Sequence of chain 1.A:
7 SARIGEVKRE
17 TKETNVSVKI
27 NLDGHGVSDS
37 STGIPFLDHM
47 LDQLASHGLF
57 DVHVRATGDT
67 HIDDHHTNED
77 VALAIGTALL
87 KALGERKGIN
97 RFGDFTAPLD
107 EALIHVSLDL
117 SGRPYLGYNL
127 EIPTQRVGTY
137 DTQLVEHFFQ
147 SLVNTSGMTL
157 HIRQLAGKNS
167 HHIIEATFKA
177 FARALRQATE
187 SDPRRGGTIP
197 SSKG

Sequence of chain 6.A:
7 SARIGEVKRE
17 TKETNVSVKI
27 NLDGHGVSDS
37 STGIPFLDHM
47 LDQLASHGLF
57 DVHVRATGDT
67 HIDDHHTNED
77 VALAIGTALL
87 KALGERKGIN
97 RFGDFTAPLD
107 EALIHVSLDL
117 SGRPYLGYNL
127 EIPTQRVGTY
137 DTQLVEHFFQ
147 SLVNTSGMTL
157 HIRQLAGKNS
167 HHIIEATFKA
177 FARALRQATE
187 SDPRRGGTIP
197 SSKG

Binding-site contacts:
Ligand atom O13 contacts residue GLU171 of chain 6.A at 2.7 Å (salt-bridge).
Ligand atom C8 contacts residue 5DL1 of chain 4.D at 0.3 Å.
Ligand atom C5 contacts residue 5DL1 of chain 4.D at 0.3 Å.
Ligand atom O12 contacts residue ARG119 of chain 4.A at 2.9 Å (salt-bridge).
Ligand atom C3 contacts residue MN1 of chain 4.C at 3.2 Å.
Ligand atom C3 contacts residue EDO1 of chain 1.J at 2.9 Å.
Ligand atom C7 contacts residue GLU171 of chain 6.A at 3.0 Å.
Ligand atom N2 contacts residue 5DL1 of chain 4.D at 0.8 Å (h-bond).
Ligand atom N1 contacts residue HIS72 of chain 1.A at 3.1 Å (h-bond).
Ligand atom C3 contacts residue 5DL1 of chain 4.D at 0.6 Å.
Ligand atom O10 contacts residue 5DL1 of chain 4.D at 0.5 Å (h-bond).
Ligand atom N4 contacts residue MN1 of chain 4.C at 2.3 Å.
Ligand atom C5 contacts residue HIS71 of chain 1.A at 3.3 Å.
Ligand atom N1 contacts residue MN1 of chain 4.B at 2.2 Å.
Ligand atom O11 contacts residue 5DL1 of chain 4.D at 0.3 Å (h-bond).
Ligand atom N1 contacts residue 5DL1 of chain 4.D at 0.4 Å (h-bond).
Ligand atom O11 contacts residue ARG97 of chain 4.A at 2.9 Å (salt-bridge).
Ligand atom C7 contacts residue MN1 of chain 4.B at 3.3 Å.
Ligand atom C6 contacts residue 5DL1 of chain 4.D at 1.1 Å.
Ligand atom O13 contacts residue 5DL1 of chain 4.D at 0.7 Å (h-bond).
Ligand atom C5 contacts residue MN1 of chain 4.B at 3.2 Å.
Ligand atom O10 contacts residue ARG97 of chain 4.A at 3.2 Å (salt-bridge).
Ligand atom O12 contacts residue 5DL1 of chain 4.D at 0.1 Å (h-bond).
Ligand atom N4 contacts residue HIS71 of chain 1.A at 3.1 Å (h-bond).
Ligand atom C5 contacts residue HIS167 of chain 6.A at 3.3 Å.
Ligand atom O13 contacts residue HIS45 of chain 6.A at 3.2 Å (h-bond).
Ligand atom O10 contacts residue ARG119 of chain 4.A at 3.1 Å (salt-bridge).
Ligand atom O13 contacts residue GLU19 of chain 1.A at 3.2 Å (salt-bridge).
Ligand atom N4 contacts residue GLU75 of chain 1.A at 3.2 Å (salt-bridge).
Ligand atom C7 contacts residue 5DL1 of chain 4.D at 0.5 Å.
Ligand atom O11 contacts residue SER197 of chain 4.A at 2.7 Å (h-bond).
Ligand atom O12 contacts residue LYS199 of chain 4.A at 2.7 Å (salt-bridge).
Ligand atom N4 contacts residue 5DL1 of chain 4.D at 0.1 Å (h-bond).
Ligand atom N1 contacts residue HIS167 of chain 6.A at 3.3 Å (h-bond).
Ligand atom O10 contacts residue LYS175 of chain 6.A at 2.6 Å (salt-bridge).
Ligand atom N2 contacts residue EDO1 of chain 1.J at 2.9 Å.
Ligand atom C6 contacts residue EDO1 of chain 1.J at 2.7 Å.
Ligand atom O13 contacts residue MN1 of chain 4.B at 2.2 Å.
Ligand atom P9 contacts residue 5DL1 of chain 4.D at 0.2 Å.
Ligand atom N1 contacts residue GLU171 of chain 6.A at 3.3 Å (salt-bridge).

Sequence of chain 4.A:
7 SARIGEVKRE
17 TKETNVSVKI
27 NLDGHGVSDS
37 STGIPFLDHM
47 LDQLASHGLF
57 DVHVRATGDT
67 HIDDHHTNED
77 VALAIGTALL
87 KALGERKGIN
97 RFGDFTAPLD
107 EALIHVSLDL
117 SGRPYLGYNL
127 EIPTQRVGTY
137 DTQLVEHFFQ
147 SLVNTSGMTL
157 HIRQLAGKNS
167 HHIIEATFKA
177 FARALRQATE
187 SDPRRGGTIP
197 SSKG

This protein binds this small molecule.
Small molecule (SMILES): O=P(O)(O)C[C@H](O)Cn1cncn1